Sequence of chain 1.D:
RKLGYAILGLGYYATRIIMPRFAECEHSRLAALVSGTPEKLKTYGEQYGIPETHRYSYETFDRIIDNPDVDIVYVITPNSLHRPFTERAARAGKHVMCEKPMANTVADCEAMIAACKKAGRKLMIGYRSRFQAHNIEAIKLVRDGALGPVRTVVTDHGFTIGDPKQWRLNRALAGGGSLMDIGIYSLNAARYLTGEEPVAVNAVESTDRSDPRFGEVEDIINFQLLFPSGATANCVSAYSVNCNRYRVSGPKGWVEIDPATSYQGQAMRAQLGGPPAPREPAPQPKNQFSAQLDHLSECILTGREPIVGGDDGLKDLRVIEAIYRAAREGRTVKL

Binding-site contacts:
Ligand atom O5 contacts residue ARG132 of chain 1.D at 4.4 Å.
Ligand atom C1 contacts residue ASP185 of chain 1.D at 4.2 Å.
Ligand atom O5 contacts residue ILE186 of chain 1.D at 4.1 Å.
Ligand atom O4 contacts residue PHE163 of chain 1.D at 3.9 Å.
Ligand atom O1 contacts residue TYR189 of chain 1.D at 2.6 Å (h-bond).
Ligand atom O3 contacts residue ARG172 of chain 1.D at 3.1 Å (salt-bridge).
Ligand atom O1 contacts residue ASP185 of chain 1.D at 3.9 Å.
Ligand atom C1 contacts residue LYS104 of chain 1.D at 3.8 Å.
Ligand atom C2 contacts residue ARG172 of chain 1.D at 4.1 Å.
Ligand atom O2 contacts residue NDP1 of chain 1.U at 3.3 Å.
Ligand atom O2 contacts residue ASP185 of chain 1.D at 2.7 Å (salt-bridge).
Ligand atom C3 contacts residue PHE163 of chain 1.D at 4.2 Å (hydrophobic).
Ligand atom C3 contacts residue ARG172 of chain 1.D at 3.8 Å.
Ligand atom C2 contacts residue LYS104 of chain 1.D at 3.6 Å.
Ligand atom C3 contacts residue ASP185 of chain 1.D at 3.5 Å.
Ligand atom C3 contacts residue NDP1 of chain 1.U at 4.0 Å.
Ligand atom C2 contacts residue ASP185 of chain 1.D at 3.4 Å.
Ligand atom C1 contacts residue TYR189 of chain 1.D at 3.5 Å (hydrophobic).
Ligand atom O5 contacts residue TYR189 of chain 1.D at 3.6 Å (h-bond).
Ligand atom C4 contacts residue ASP185 of chain 1.D at 4.2 Å.
Ligand atom O2 contacts residue LYS104 of chain 1.D at 3.1 Å (salt-bridge).
Ligand atom O5 contacts residue NDP1 of chain 1.U at 4.1 Å.
Ligand atom C5 contacts residue TYR267 of chain 1.D at 4.1 Å (hydrophobic).
Ligand atom O1 contacts residue LYS104 of chain 1.D at 2.8 Å (salt-bridge).
Ligand atom O2 contacts residue ARG172 of chain 1.D at 3.2 Å (salt-bridge).
Ligand atom O1 contacts residue NDP1 of chain 1.U at 3.1 Å.
Ligand atom O3 contacts residue PHE163 of chain 1.D at 3.4 Å.
Ligand atom C5 contacts residue NDP1 of chain 1.U at 4.3 Å.
Ligand atom C1 contacts residue NDP1 of chain 1.U at 3.2 Å.
Ligand atom C2 contacts residue NDP1 of chain 1.U at 3.9 Å.
Ligand atom O3 contacts residue ASP185 of chain 1.D at 2.6 Å (salt-bridge).
Ligand atom C4 contacts residue PHE163 of chain 1.D at 4.0 Å (hydrophobic).

The protein below binds the small molecule below.
Small molecule (SMILES): O[C@@H]1[C@@H](O)[C@H](O)OC[C@H]1O